Sequence of chain 1.B:
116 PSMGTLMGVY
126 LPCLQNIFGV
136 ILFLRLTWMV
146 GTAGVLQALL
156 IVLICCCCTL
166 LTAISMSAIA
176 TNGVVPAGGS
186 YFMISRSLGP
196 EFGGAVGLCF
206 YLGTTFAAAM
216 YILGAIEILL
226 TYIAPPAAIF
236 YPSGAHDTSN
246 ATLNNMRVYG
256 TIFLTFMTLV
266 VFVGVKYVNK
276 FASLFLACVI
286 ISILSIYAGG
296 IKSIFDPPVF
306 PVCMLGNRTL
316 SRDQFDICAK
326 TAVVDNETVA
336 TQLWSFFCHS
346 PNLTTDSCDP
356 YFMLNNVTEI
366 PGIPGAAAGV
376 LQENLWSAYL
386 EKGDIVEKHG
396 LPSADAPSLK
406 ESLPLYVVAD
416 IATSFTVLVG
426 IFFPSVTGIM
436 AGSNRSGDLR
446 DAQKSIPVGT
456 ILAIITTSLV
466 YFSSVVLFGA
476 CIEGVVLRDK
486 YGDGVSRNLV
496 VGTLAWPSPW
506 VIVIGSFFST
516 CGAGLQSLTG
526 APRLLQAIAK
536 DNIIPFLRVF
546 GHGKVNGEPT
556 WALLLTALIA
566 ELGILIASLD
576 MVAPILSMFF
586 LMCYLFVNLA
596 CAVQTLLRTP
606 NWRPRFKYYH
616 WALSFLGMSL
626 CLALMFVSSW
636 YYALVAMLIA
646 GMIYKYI

A protein and the small-molecule ligand that binds it are described below.
Small molecule (SMILES): CC(=O)N[C@H]1[C@H](O[C@H]2[C@H](O)[C@@H](NC(C)=O)CO[C@@H]2CO)O[C@H](CO)[C@@H](O)[C@@H]1O

Binding-site contacts:
Ligand atom C1 contacts residue SER398 of chain 1.B at 3.5 Å.
Ligand atom C2 contacts residue GLU392 of chain 1.B at 3.7 Å.
Ligand atom C7 contacts residue LYS393 of chain 1.B at 3.2 Å.
Ligand atom C3 contacts residue ASN312 of chain 1.B at 3.6 Å.
Ligand atom O5 contacts residue ASN312 of chain 1.B at 2.3 Å (h-bond).
Ligand atom C7 contacts residue GLU392 of chain 1.B at 3.7 Å.
Ligand atom O5 contacts residue SER398 of chain 1.B at 2.6 Å (h-bond).
Ligand atom C2 contacts residue ASN312 of chain 1.B at 2.3 Å.
Ligand atom C1 contacts residue GLU392 of chain 1.B at 3.6 Å.
Ligand atom C6 contacts residue ASP400 of chain 1.B at 4.3 Å.
Ligand atom O6 contacts residue ALA399 of chain 1.B at 3.8 Å.
Ligand atom O6 contacts residue ASP400 of chain 1.B at 4.0 Å.
Ligand atom N2 contacts residue GLU392 of chain 1.B at 2.9 Å (salt-bridge).
Ligand atom C3 contacts residue GLU392 of chain 1.B at 4.2 Å.
Ligand atom O7 contacts residue LYS393 of chain 1.B at 2.9 Å (salt-bridge).
Ligand atom C6 contacts residue SER398 of chain 1.B at 3.3 Å.
Ligand atom C8 contacts residue HIS394 of chain 1.B at 3.7 Å.
Ligand atom C4 contacts residue SER398 of chain 1.B at 4.4 Å.
Ligand atom C5 contacts residue ASN312 of chain 1.B at 3.6 Å.
Ligand atom N2 contacts residue LYS393 of chain 1.B at 3.9 Å.
Ligand atom O6 contacts residue TYR356 of chain 1.B at 4.3 Å.
Ligand atom C4 contacts residue ASN312 of chain 1.B at 4.0 Å.
Ligand atom C5 contacts residue SER398 of chain 1.B at 3.5 Å.
Ligand atom C1 contacts residue ASN312 of chain 1.B at 1.4 Å.
Ligand atom O7 contacts residue GLU392 of chain 1.B at 3.8 Å.
Ligand atom C7 contacts residue ASN312 of chain 1.B at 3.6 Å.
Ligand atom O6 contacts residue SER398 of chain 1.B at 2.4 Å (h-bond).
Ligand atom N2 contacts residue ASN312 of chain 1.B at 3.0 Å (h-bond).
Ligand atom C8 contacts residue ASN312 of chain 1.B at 3.8 Å.
Ligand atom C8 contacts residue LYS393 of chain 1.B at 3.5 Å.